This small molecule binds to this protein.
Small molecule (SMILES): CC(=O)N[C@@H]1[C@@H](O)[C@H](O)[C@@H](CO)O[C@H]1O

Sequence of chain 1.B:
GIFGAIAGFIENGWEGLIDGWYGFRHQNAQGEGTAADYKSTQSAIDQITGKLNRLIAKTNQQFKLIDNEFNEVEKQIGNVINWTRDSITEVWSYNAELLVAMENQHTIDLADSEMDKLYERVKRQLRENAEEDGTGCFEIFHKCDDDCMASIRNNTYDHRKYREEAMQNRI

Binding-site contacts:
Ligand atom C1 contacts residue ASN28 of chain 1.A at 1.4 Å.
Ligand atom C5 contacts residue THR30 of chain 1.A at 4.5 Å.
Ligand atom C6 contacts residue THR309 of chain 1.A at 4.1 Å.
Ligand atom O6 contacts residue THR309 of chain 1.A at 3.4 Å.
Ligand atom C1 contacts residue ALA29 of chain 1.A at 4.5 Å (hydrophobic).
Ligand atom C6 contacts residue THR30 of chain 1.A at 4.0 Å.
Ligand atom C6 contacts residue LEU52 of chain 1.B at 3.8 Å (hydrophobic).
Ligand atom O6 contacts residue ASN28 of chain 1.A at 4.4 Å.
Ligand atom C8 contacts residue ASN28 of chain 1.A at 4.4 Å.
Ligand atom O5 contacts residue ASN28 of chain 1.A at 2.3 Å (h-bond).
Ligand atom O6 contacts residue LEU52 of chain 1.B at 3.4 Å.
Ligand atom N2 contacts residue ASN28 of chain 1.A at 2.9 Å (h-bond).
Ligand atom C2 contacts residue ASN28 of chain 1.A at 2.4 Å.
Ligand atom C7 contacts residue ASN28 of chain 1.A at 3.2 Å.
Ligand atom C3 contacts residue ASN28 of chain 1.A at 3.7 Å.
Ligand atom O7 contacts residue ASN28 of chain 1.A at 3.1 Å (h-bond).
Ligand atom O5 contacts residue ALA29 of chain 1.A at 4.2 Å.
Ligand atom C1 contacts residue THR309 of chain 1.A at 4.0 Å.
Ligand atom C4 contacts residue ASN28 of chain 1.A at 4.2 Å.
Ligand atom O5 contacts residue THR309 of chain 1.A at 3.4 Å (h-bond).
Ligand atom C5 contacts residue ASN28 of chain 1.A at 3.7 Å.

Sequence of chain 1.A:
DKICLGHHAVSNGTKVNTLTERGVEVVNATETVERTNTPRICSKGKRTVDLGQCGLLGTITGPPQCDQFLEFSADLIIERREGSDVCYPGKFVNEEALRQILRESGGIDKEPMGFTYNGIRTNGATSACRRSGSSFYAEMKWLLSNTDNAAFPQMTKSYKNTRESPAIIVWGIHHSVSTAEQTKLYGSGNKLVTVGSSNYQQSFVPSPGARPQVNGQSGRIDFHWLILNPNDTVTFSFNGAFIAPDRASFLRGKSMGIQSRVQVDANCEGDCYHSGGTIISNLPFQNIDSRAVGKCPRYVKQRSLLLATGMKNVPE